Sequence of chain 1.A:
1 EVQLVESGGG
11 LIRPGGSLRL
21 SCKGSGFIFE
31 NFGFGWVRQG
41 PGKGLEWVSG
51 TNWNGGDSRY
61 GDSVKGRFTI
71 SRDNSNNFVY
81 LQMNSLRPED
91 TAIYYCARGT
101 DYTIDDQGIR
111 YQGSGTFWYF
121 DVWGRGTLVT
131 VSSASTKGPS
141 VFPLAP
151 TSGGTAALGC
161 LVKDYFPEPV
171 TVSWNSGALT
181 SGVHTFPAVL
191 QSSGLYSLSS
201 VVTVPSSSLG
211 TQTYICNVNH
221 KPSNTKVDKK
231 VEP

Binding-site contacts:
Ligand atom O5 contacts residue ASN53 of chain 1.D at 2.1 Å (h-bond).
Ligand atom C8 contacts residue GLU30 of chain 1.A at 2.8 Å.
Ligand atom O3 contacts residue ILE28 of chain 1.A at 3.9 Å.
Ligand atom C3 contacts residue ASN53 of chain 1.D at 3.9 Å.
Ligand atom N2 contacts residue ASN53 of chain 1.D at 2.3 Å (h-bond).
Ligand atom O7 contacts residue ILE28 of chain 1.A at 4.3 Å.
Ligand atom C6 contacts residue GLU30 of chain 1.A at 4.0 Å.
Ligand atom C7 contacts residue GLU30 of chain 1.A at 3.6 Å.
Ligand atom C5 contacts residue ASN53 of chain 1.D at 3.5 Å.
Ligand atom O4 contacts residue ASN77 of chain 1.A at 4.0 Å.
Ligand atom N2 contacts residue GLU30 of chain 1.A at 3.4 Å (salt-bridge).
Ligand atom O6 contacts residue SER55 of chain 1.D at 3.6 Å.
Ligand atom C6 contacts residue ASN53 of chain 1.D at 4.3 Å.
Ligand atom C1 contacts residue ASN53 of chain 1.D at 1.5 Å.
Ligand atom O6 contacts residue GLU30 of chain 1.A at 4.0 Å.
Ligand atom C4 contacts residue ASN53 of chain 1.D at 4.1 Å.
Ligand atom O6 contacts residue HIS70 of chain 1.D at 2.7 Å (h-bond).
Ligand atom C8 contacts residue ILE28 of chain 1.A at 3.9 Å (hydrophobic).
Ligand atom C7 contacts residue ASN53 of chain 1.D at 3.3 Å.
Ligand atom C8 contacts residue ASN53 of chain 1.D at 3.9 Å.
Ligand atom O7 contacts residue ASN53 of chain 1.D at 4.2 Å.
Ligand atom C6 contacts residue HIS70 of chain 1.D at 3.3 Å.
Ligand atom C7 contacts residue ILE28 of chain 1.A at 4.1 Å (hydrophobic).
Ligand atom C2 contacts residue ASN53 of chain 1.D at 2.6 Å.
Ligand atom C5 contacts residue HIS70 of chain 1.D at 4.5 Å.
Ligand atom O6 contacts residue ASN53 of chain 1.D at 3.9 Å.
Ligand atom C8 contacts residue HIS70 of chain 1.D at 3.6 Å.

Sequence of chain 1.D:
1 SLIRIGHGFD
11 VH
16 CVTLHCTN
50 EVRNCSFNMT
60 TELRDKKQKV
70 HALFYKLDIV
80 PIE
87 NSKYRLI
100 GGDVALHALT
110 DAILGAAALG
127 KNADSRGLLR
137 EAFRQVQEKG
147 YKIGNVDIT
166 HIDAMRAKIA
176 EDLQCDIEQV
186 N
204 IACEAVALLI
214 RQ

The small molecule below binds the protein below.
Small molecule (SMILES): CC(=O)N[C@H]1[C@H](O[C@H]2[C@H](O)[C@@H](NC(C)=O)CO[C@@H]2CO)O[C@H](CO)[C@@H](O)[C@@H]1O